Binding-site contacts:
Ligand atom O1 contacts residue LEU106 of chain 6.A at 3.8 Å.
Ligand atom C2B contacts residue VAL188 of chain 6.A at 3.5 Å (hydrophobic).
Ligand atom N3A contacts residue PRO174 of chain 6.A at 3.7 Å.
Ligand atom O1B contacts residue ILE104 of chain 6.A at 3.9 Å.
Ligand atom C4 contacts residue LEU106 of chain 6.A at 3.9 Å (hydrophobic).
Ligand atom C4C contacts residue VAL191 of chain 6.A at 3.0 Å (hydrophobic).
Ligand atom C1B contacts residue VAL188 of chain 6.A at 3.8 Å (hydrophobic).
Ligand atom C1B contacts residue ILE104 of chain 6.A at 4.0 Å (hydrophobic).
Ligand atom C4 contacts residue TYR197 of chain 6.A at 3.8 Å (hydrophobic).
Ligand atom C6B contacts residue ILE104 of chain 6.A at 3.6 Å (hydrophobic).
Ligand atom C3B contacts residue TYR152 of chain 6.A at 3.7 Å (hydrophobic).
Ligand atom N3A contacts residue ALA24 of chain 6.C at 3.8 Å.
Ligand atom C4B contacts residue PHE186 of chain 6.A at 3.6 Å (hydrophobic).
Ligand atom C2A contacts residue PHE186 of chain 6.A at 3.3 Å (hydrophobic).
Ligand atom C1B contacts residue TYR128 of chain 6.A at 3.6 Å (hydrophobic).
Ligand atom C2C contacts residue TYR197 of chain 6.A at 3.7 Å (hydrophobic).
Ligand atom C4C contacts residue VAL188 of chain 6.A at 3.7 Å (hydrophobic).
Ligand atom C5A contacts residue VAL176 of chain 6.A at 3.6 Å (hydrophobic).
Ligand atom C4A contacts residue PRO174 of chain 6.A at 3.1 Å (hydrophobic).
Ligand atom C6B contacts residue TYR128 of chain 6.A at 3.3 Å (hydrophobic).
Ligand atom C2C contacts residue MET221 of chain 6.A at 3.8 Å (hydrophobic).
Ligand atom C2A contacts residue TYR152 of chain 6.A at 3.6 Å (hydrophobic).
Ligand atom N3A contacts residue PHE186 of chain 6.A at 4.0 Å.
Ligand atom O1A contacts residue PHE186 of chain 6.A at 3.0 Å.
Ligand atom C5 contacts residue LEU106 of chain 6.A at 3.8 Å (hydrophobic).
Ligand atom C5B contacts residue TYR128 of chain 6.A at 4.0 Å (hydrophobic).
Ligand atom C5A contacts residue ALA150 of chain 6.A at 3.6 Å (hydrophobic).
Ligand atom N2 contacts residue LEU106 of chain 6.A at 3.8 Å.
Ligand atom C5B contacts residue MET224 of chain 6.A at 3.9 Å (hydrophobic).
Ligand atom C3B contacts residue VAL188 of chain 6.A at 3.8 Å (hydrophobic).
Ligand atom C5A contacts residue PHE186 of chain 6.A at 3.5 Å (hydrophobic).
Ligand atom N3A contacts residue TYR152 of chain 6.A at 3.5 Å.
Ligand atom C5C contacts residue VAL191 of chain 6.A at 3.8 Å (hydrophobic).
Ligand atom O1B contacts residue TYR128 of chain 6.A at 3.4 Å (h-bond).
Ligand atom C3C contacts residue TYR128 of chain 6.A at 3.4 Å (hydrophobic).
Ligand atom C1C contacts residue LEU106 of chain 6.A at 3.8 Å (hydrophobic).
Ligand atom C1C contacts residue TYR128 of chain 6.A at 3.7 Å (hydrophobic).
Ligand atom O1 contacts residue MET221 of chain 6.A at 3.8 Å.
Ligand atom C5B contacts residue PHE186 of chain 6.A at 3.9 Å (hydrophobic).
Ligand atom C4B contacts residue TYR152 of chain 6.A at 3.8 Å (hydrophobic).

The small molecule below binds the protein below.
Small molecule (SMILES): Cc1cc(CCCCCOc2ccc(C3=NCCO3)cc2)on1

Sequence of chain 6.A:
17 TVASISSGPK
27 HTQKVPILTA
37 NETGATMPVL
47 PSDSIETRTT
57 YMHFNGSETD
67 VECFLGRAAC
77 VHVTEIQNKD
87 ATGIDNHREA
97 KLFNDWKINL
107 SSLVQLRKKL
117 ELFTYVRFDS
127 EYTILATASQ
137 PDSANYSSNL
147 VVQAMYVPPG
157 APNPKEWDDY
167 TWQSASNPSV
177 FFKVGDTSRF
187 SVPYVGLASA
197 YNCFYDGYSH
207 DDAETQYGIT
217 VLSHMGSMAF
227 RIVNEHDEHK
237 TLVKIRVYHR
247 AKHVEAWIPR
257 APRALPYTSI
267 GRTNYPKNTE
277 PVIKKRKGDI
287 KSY

Sequence of chain 6.C:
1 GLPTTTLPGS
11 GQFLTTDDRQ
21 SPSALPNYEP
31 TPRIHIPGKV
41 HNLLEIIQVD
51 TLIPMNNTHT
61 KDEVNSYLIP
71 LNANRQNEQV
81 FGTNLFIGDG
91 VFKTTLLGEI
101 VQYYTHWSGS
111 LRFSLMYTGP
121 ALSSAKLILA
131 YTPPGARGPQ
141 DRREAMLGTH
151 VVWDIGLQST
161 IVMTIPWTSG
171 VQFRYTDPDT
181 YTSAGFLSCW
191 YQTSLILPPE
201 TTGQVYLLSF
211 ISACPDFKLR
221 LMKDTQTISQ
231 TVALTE